Sequence of chain 1.A:
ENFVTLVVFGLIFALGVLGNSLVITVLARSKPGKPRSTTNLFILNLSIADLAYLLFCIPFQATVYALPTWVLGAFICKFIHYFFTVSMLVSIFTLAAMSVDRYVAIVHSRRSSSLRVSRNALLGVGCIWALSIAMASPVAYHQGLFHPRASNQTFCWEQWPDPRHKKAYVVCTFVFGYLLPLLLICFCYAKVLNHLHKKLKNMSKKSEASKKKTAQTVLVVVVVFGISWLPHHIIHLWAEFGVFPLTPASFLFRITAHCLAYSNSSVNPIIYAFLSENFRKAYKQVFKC

This small molecule binds to this protein.
Small molecule (SMILES): CC(C)CCC[C@@H](C)[C@H]1CC[C@H]2[C@@H]3CC=C4C[C@@H](O)CC[C@]4(C)[C@H]3CC[C@]12C

Binding-site contacts:
Ligand atom C1 contacts residue HIS228 of chain 1.A at 3.6 Å.
Ligand atom C2 contacts residue HIS228 of chain 1.A at 4.2 Å.
Ligand atom C7 contacts residue HIS228 of chain 1.A at 4.1 Å.
Ligand atom C21 contacts residue LEU224 of chain 1.A at 4.0 Å (hydrophobic).
Ligand atom C22 contacts residue LEU224 of chain 1.A at 3.8 Å (hydrophobic).
Ligand atom C6 contacts residue HIS228 of chain 1.A at 3.8 Å.
Ligand atom C3 contacts residue HIS228 of chain 1.A at 4.2 Å.
Ligand atom C23 contacts residue LEU224 of chain 1.A at 4.5 Å (hydrophobic).
Ligand atom C26 contacts residue VAL249 of chain 1.A at 4.1 Å (hydrophobic).
Ligand atom C27 contacts residue ALA221 of chain 1.A at 4.0 Å (hydrophobic).
Ligand atom C21 contacts residue ALA221 of chain 1.A at 3.7 Å (hydrophobic).
Ligand atom C26 contacts residue VAL253 of chain 1.A at 3.7 Å (hydrophobic).
Ligand atom C20 contacts residue LEU224 of chain 1.A at 4.4 Å (hydrophobic).
Ligand atom C16 contacts residue LEU224 of chain 1.A at 4.5 Å (hydrophobic).
Ligand atom C27 contacts residue CYS217 of chain 1.A at 4.2 Å (hydrophobic).
Ligand atom C9 contacts residue HIS228 of chain 1.A at 4.4 Å.
Ligand atom C24 contacts residue LEU224 of chain 1.A at 3.9 Å (hydrophobic).
Ligand atom C17 contacts residue LEU224 of chain 1.A at 4.4 Å (hydrophobic).
Ligand atom C26 contacts residue CYS217 of chain 1.A at 4.3 Å (hydrophobic).